Binding-site contacts:
Ligand atom O1G contacts residue THR143 of chain 1.D at 2.0 Å.
Ligand atom O1B contacts residue GLY142 of chain 1.D at 2.7 Å (h-bond).
Ligand atom PB contacts residue MG1 of chain 1.H at 2.3 Å.
Ligand atom O2B contacts residue THR143 of chain 1.D at 2.4 Å (h-bond).
Ligand atom PG contacts residue MG1 of chain 1.H at 2.6 Å.
Ligand atom N3 contacts residue ASN204 of chain 1.D at 3.0 Å (h-bond).
Ligand atom O2G contacts residue MG1 of chain 1.H at 1.9 Å.
Ligand atom N1 contacts residue TYR222 of chain 1.D at 3.5 Å.
Ligand atom O6 contacts residue TYR222 of chain 1.D at 2.6 Å.
Ligand atom C3A contacts residue MG1 of chain 1.H at 2.7 Å.
Ligand atom PB contacts residue THR143 of chain 1.D at 3.2 Å.
Ligand atom N7 contacts residue GLN15 of chain 1.D at 3.4 Å (h-bond).
Ligand atom O6 contacts residue ASN226 of chain 1.D at 2.8 Å (h-bond).
Ligand atom O1B contacts residue GLY141 of chain 1.D at 2.9 Å.
Ligand atom C3A contacts residue GLY141 of chain 1.D at 3.2 Å.
Ligand atom N2 contacts residue ASN204 of chain 1.D at 2.6 Å (h-bond).
Ligand atom PG contacts residue THR143 of chain 1.D at 3.3 Å.
Ligand atom C6 contacts residue ASN226 of chain 1.D at 3.3 Å.
Ligand atom O2B contacts residue MG1 of chain 1.H at 2.0 Å.
Ligand atom N1 contacts residue ASN226 of chain 1.D at 2.6 Å (h-bond).
Ligand atom O1A contacts residue MG1 of chain 1.H at 3.2 Å.
Ligand atom O3G contacts residue ASN99 of chain 1.D at 3.4 Å (h-bond).
Ligand atom C2 contacts residue ASN204 of chain 1.D at 3.2 Å.
Ligand atom PB contacts residue GLY142 of chain 1.D at 3.3 Å.
Ligand atom O3' contacts residue ASP177 of chain 1.D at 2.5 Å (salt-bridge).
Ligand atom C2 contacts residue ASN226 of chain 1.D at 3.4 Å.
Ligand atom PA contacts residue MG1 of chain 1.H at 2.5 Å.
Ligand atom O1A contacts residue GLN11 of chain 1.D at 2.7 Å (h-bond).
Ligand atom O4' contacts residue CYS12 of chain 1.D at 3.5 Å.
Ligand atom C6 contacts residue TYR222 of chain 1.D at 3.3 Å (hydrophobic).
Ligand atom O2B contacts residue GLY10 of chain 1.D at 3.5 Å.
Ligand atom O3B contacts residue MG1 of chain 1.H at 2.3 Å.
Ligand atom O2A contacts residue MG1 of chain 1.H at 1.8 Å.
Ligand atom O2' contacts residue ASN204 of chain 1.D at 2.6 Å (h-bond).
Ligand atom O1A contacts residue GLY10 of chain 1.D at 3.0 Å.
Ligand atom C3' contacts residue ASP177 of chain 1.D at 3.5 Å.
Ligand atom O1B contacts residue GLY144 of chain 1.D at 2.8 Å (h-bond).
Ligand atom O1A contacts residue CYS12 of chain 1.D at 3.1 Å (h-bond).
Ligand atom O1B contacts residue THR143 of chain 1.D at 2.4 Å (h-bond).
Ligand atom O3B contacts residue GLY142 of chain 1.D at 3.0 Å (h-bond).

Sequence of chain 1.D:
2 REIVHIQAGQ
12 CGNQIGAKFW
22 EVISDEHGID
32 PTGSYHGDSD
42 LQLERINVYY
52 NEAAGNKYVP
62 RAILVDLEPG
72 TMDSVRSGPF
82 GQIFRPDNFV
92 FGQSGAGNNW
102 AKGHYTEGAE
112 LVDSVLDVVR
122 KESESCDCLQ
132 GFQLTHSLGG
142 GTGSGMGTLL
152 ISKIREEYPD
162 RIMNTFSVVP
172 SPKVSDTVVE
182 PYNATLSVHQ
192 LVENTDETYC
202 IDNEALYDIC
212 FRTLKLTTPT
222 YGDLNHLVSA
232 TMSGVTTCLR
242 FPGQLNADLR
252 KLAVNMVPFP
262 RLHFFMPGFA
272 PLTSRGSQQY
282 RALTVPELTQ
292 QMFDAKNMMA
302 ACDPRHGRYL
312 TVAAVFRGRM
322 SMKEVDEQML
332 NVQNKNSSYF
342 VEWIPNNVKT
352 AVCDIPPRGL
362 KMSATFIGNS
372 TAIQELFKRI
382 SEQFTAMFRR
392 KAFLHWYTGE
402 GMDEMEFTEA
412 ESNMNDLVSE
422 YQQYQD

This small molecule binds to this protein.
Small molecule (SMILES): Nc1nc2c(ncn2[C@@H]2O[C@H](CO[P](=O)(O)C[P](=O)(O)OP(=O)(O)O)[C@@H](O)[C@H]2O)c(=O)[nH]1